Sequence of chain 1.B:
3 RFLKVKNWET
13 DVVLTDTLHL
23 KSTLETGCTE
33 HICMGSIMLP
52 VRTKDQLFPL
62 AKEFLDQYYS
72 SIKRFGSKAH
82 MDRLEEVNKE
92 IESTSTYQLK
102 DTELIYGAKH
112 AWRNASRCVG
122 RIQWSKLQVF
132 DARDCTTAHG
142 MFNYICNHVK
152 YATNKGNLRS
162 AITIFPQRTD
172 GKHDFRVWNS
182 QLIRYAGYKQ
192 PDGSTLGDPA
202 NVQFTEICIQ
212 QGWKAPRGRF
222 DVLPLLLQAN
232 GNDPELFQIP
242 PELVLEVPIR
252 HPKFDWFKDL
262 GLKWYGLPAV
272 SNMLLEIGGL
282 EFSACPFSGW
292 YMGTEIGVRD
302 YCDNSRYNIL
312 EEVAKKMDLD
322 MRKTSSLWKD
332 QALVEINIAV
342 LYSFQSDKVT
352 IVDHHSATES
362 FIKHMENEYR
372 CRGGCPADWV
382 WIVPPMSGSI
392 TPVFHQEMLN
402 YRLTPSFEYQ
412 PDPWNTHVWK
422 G

The protein below binds the small molecule below.
Small molecule (SMILES): Cc1cc(N)nc2cc(-c3ccc(OCC4CCC4)c(CN)c3)ccc12

Binding-site contacts:
Ligand atom N02 contacts residue TYR292 of chain 1.B at 3.6 Å.
Ligand atom C02 contacts residue TRP291 of chain 1.B at 3.8 Å (hydrophobic).
Ligand atom C02 contacts residue GLU296 of chain 1.B at 3.5 Å.
Ligand atom C07 contacts residue PHE288 of chain 1.B at 3.8 Å (hydrophobic).
Ligand atom C16 contacts residue HEM1 of chain 1.G at 3.5 Å.
Ligand atom C08 contacts residue VAL271 of chain 1.B at 3.5 Å (hydrophobic).
Ligand atom C23 contacts residue TYR410 of chain 1.B at 3.8 Å (hydrophobic).
Ligand atom C06 contacts residue PHE288 of chain 1.B at 3.4 Å (hydrophobic).
Ligand atom N18 contacts residue HEM1 of chain 1.G at 2.9 Å.
Ligand atom C05 contacts residue HEM1 of chain 1.G at 3.8 Å.
Ligand atom N18 contacts residue TYR410 of chain 1.B at 2.2 Å (h-bond).
Ligand atom C07 contacts residue VAL271 of chain 1.B at 3.1 Å (hydrophobic).
Ligand atom C06 contacts residue VAL271 of chain 1.B at 3.5 Å (hydrophobic).
Ligand atom C4A contacts residue HEM1 of chain 1.G at 3.2 Å.
Ligand atom C4A contacts residue SER289 of chain 1.B at 3.8 Å.
Ligand atom C06 contacts residue HEM1 of chain 1.G at 3.5 Å.
Ligand atom C4A contacts residue GLY290 of chain 1.B at 3.5 Å.
Ligand atom N02 contacts residue GLU296 of chain 1.B at 2.5 Å (salt-bridge).
Ligand atom C09 contacts residue HEM1 of chain 1.G at 3.5 Å.
Ligand atom N01 contacts residue GLU296 of chain 1.B at 2.8 Å (salt-bridge).
Ligand atom C07 contacts residue HEM1 of chain 1.G at 3.6 Å.
Ligand atom C10 contacts residue HEM1 of chain 1.G at 3.6 Å.
Ligand atom C15 contacts residue TRP382 of chain 1.B at 3.8 Å (hydrophobic).
Ligand atom C10 contacts residue GLU296 of chain 1.B at 3.8 Å.
Ligand atom C12 contacts residue HEM1 of chain 1.G at 3.0 Å.
Ligand atom C04 contacts residue HEM1 of chain 1.G at 3.6 Å.
Ligand atom N02 contacts residue PRO269 of chain 1.B at 3.8 Å.
Ligand atom N01 contacts residue HEM1 of chain 1.G at 3.6 Å.
Ligand atom C13 contacts residue HEM1 of chain 1.G at 3.0 Å.
Ligand atom C22 contacts residue TYR410 of chain 1.B at 3.5 Å (hydrophobic).
Ligand atom C17 contacts residue TYR410 of chain 1.B at 2.9 Å (hydrophobic).
Ligand atom N02 contacts residue HEM1 of chain 1.G at 3.6 Å.
Ligand atom C17 contacts residue TRP382 of chain 1.B at 3.7 Å (hydrophobic).
Ligand atom C02 contacts residue HEM1 of chain 1.G at 3.5 Å.
Ligand atom C11 contacts residue HEM1 of chain 1.G at 3.5 Å.
Ligand atom O19 contacts residue TRP382 of chain 1.B at 3.4 Å.
Ligand atom C23 contacts residue LEU41 of chain 1.B at 3.5 Å (hydrophobic).
Ligand atom N02 contacts residue TRP291 of chain 1.B at 2.8 Å (h-bond).
Ligand atom C03 contacts residue HEM1 of chain 1.G at 3.4 Å.
Ligand atom C08 contacts residue HEM1 of chain 1.G at 3.6 Å.